Sequence of chain 7.P:
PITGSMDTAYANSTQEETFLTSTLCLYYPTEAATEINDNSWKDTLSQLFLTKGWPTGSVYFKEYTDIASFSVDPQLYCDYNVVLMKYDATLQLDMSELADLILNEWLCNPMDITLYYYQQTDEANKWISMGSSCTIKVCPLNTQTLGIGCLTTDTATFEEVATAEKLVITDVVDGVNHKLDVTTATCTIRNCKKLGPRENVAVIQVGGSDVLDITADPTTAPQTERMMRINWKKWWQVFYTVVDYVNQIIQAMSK

The small molecule below binds the protein below.
Small molecule (SMILES): CC(=O)N[C@H]1[C@H](O[C@H]2[C@H](O)[C@@H](NC(C)=O)CO[C@@H]2CO)O[C@H](CO)[C@@H](O)[C@@H]1O

Binding-site contacts:
Ligand atom C7 contacts residue TYR17 of chain 7.P at 4.3 Å (hydrophobic).
Ligand atom C7 contacts residue ALA18 of chain 7.P at 4.4 Å (hydrophobic).
Ligand atom C2 contacts residue ASN19 of chain 7.P at 3.6 Å.
Ligand atom C1 contacts residue ASN19 of chain 7.P at 2.3 Å.
Ligand atom O7 contacts residue ALA18 of chain 7.P at 4.3 Å.
Ligand atom C8 contacts residue TYR17 of chain 7.P at 3.4 Å (hydrophobic).
Ligand atom C3 contacts residue ASN19 of chain 7.P at 4.4 Å.
Ligand atom C5 contacts residue ASN19 of chain 7.P at 3.6 Å.
Ligand atom O5 contacts residue ASN19 of chain 7.P at 2.9 Å (h-bond).
Ligand atom N2 contacts residue ASN19 of chain 7.P at 4.0 Å.
Ligand atom C8 contacts residue ALA18 of chain 7.P at 4.0 Å (hydrophobic).